A small-molecule ligand and the protein it binds are described below.
Small molecule (SMILES): OC[C@H]1O[C@@H](O)[C@@H](O)[C@@H](O)[C@@H]1O

Sequence of chain 27.B:
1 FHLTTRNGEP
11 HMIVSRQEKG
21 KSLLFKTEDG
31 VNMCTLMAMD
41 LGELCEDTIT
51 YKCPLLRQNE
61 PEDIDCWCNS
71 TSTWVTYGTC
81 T

Binding-site contacts:
Ligand atom C2 contacts residue HIS2 of chain 27.B at 4.5 Å.
Ligand atom C3 contacts residue BMA1 of chain 27.P at 2.5 Å.
Ligand atom C2 contacts residue NAG1 of chain 27.N at 2.9 Å.
Ligand atom O6 contacts residue NAG1 of chain 27.N at 4.5 Å.
Ligand atom C2 contacts residue BMA1 of chain 27.P at 3.2 Å.
Ligand atom C1 contacts residue NAG1 of chain 27.N at 1.7 Å.
Ligand atom O5 contacts residue NAG1 of chain 27.N at 2.5 Å (h-bond).
Ligand atom O3 contacts residue BMA1 of chain 27.P at 1.1 Å.
Ligand atom O2 contacts residue NAG1 of chain 27.N at 3.4 Å (h-bond).
Ligand atom O2 contacts residue HIS2 of chain 27.B at 3.4 Å (h-bond).
Ligand atom O4 contacts residue BMA1 of chain 27.P at 4.0 Å.
Ligand atom O2 contacts residue BMA1 of chain 27.P at 3.0 Å (h-bond).
Ligand atom C4 contacts residue BMA1 of chain 27.P at 3.6 Å.
Ligand atom C3 contacts residue NAG1 of chain 27.N at 4.1 Å.
Ligand atom C5 contacts residue NAG1 of chain 27.N at 3.8 Å.